Binding-site contacts:
Ligand atom N4 contacts residue GLU313 of chain 1.G at 3.4 Å (salt-bridge).
Ligand atom CL contacts residue HIS151 of chain 1.G at 3.8 Å.
Ligand atom C10 contacts residue ALA150 of chain 1.G at 3.9 Å (hydrophobic).
Ligand atom CL contacts residue GLY341 of chain 1.H at 3.5 Å.
Ligand atom C25 contacts residue HIS151 of chain 1.G at 3.5 Å.
Ligand atom C13 contacts residue GLY289 of chain 1.G at 3.9 Å.
Ligand atom O6 contacts residue GLY156 of chain 1.G at 3.3 Å.
Ligand atom O6 contacts residue SER154 of chain 1.G at 2.6 Å (h-bond).
Ligand atom N3 contacts residue GLU313 of chain 1.G at 3.7 Å.
Ligand atom O6 contacts residue VAL157 of chain 1.G at 3.4 Å (h-bond).
Ligand atom O3 contacts residue LEU50 of chain 1.H at 3.6 Å.
Ligand atom C13 contacts residue VAL311 of chain 1.G at 3.9 Å (hydrophobic).
Ligand atom C29 contacts residue GLY156 of chain 1.G at 3.9 Å.
Ligand atom O4 contacts residue HIS151 of chain 1.G at 3.2 Å (h-bond).
Ligand atom C2 contacts residue GLY289 of chain 1.G at 3.5 Å.
Ligand atom CL contacts residue VAL49 of chain 1.H at 3.9 Å.
Ligand atom O4 contacts residue THR149 of chain 1.G at 3.6 Å.
Ligand atom C29 contacts residue SER154 of chain 1.G at 3.8 Å.
Ligand atom C1 contacts residue GLY289 of chain 1.G at 3.9 Å.
Ligand atom C9 contacts residue IMP1 of chain 1.HA at 3.3 Å.
Ligand atom C8 contacts residue THR207 of chain 1.G at 3.8 Å.
Ligand atom C27 contacts residue LEU50 of chain 1.H at 3.5 Å (hydrophobic).
Ligand atom C19 contacts residue ALA338 of chain 1.H at 3.6 Å (hydrophobic).
Ligand atom C8 contacts residue IMP1 of chain 1.HA at 3.2 Å.
Ligand atom O4 contacts residue ALA150 of chain 1.G at 3.6 Å (h-bond).
Ligand atom N4 contacts residue ALA150 of chain 1.G at 3.8 Å.
Ligand atom O3 contacts residue SER154 of chain 1.G at 3.8 Å.
Ligand atom C4 contacts residue GLY289 of chain 1.G at 3.7 Å.
Ligand atom C8 contacts residue ALA150 of chain 1.G at 3.7 Å (hydrophobic).
Ligand atom O2 contacts residue ALA150 of chain 1.G at 4.0 Å.
Ligand atom C3 contacts residue MET288 of chain 1.G at 3.6 Å (hydrophobic).
Ligand atom C19 contacts residue PRO51 of chain 1.H at 3.7 Å (hydrophobic).
Ligand atom C7 contacts residue IMP1 of chain 1.HA at 3.5 Å.
Ligand atom C20 contacts residue PRO51 of chain 1.H at 3.8 Å (hydrophobic).
Ligand atom C13 contacts residue GLU313 of chain 1.G at 3.9 Å.
Ligand atom C25 contacts residue SER154 of chain 1.G at 3.4 Å.
Ligand atom C24 contacts residue SER154 of chain 1.G at 3.9 Å.
Ligand atom C18 contacts residue TYR342 of chain 1.H at 3.7 Å (hydrophobic).
Ligand atom C17 contacts residue ALA150 of chain 1.G at 3.9 Å (hydrophobic).
Ligand atom C3 contacts residue GLY289 of chain 1.G at 3.5 Å.

Sequence of chain 1.G:
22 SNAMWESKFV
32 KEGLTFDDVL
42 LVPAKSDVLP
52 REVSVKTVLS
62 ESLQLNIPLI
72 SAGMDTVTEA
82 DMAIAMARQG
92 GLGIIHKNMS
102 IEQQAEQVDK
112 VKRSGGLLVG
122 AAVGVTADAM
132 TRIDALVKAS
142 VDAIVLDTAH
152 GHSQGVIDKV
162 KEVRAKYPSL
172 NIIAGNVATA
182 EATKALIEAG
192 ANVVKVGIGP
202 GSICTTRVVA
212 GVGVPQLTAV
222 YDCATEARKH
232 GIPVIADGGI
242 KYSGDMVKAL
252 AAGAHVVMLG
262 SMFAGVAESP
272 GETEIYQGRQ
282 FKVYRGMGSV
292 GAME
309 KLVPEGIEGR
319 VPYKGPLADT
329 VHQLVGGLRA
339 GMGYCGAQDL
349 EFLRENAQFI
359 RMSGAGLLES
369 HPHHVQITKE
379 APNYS

Sequence of chain 1.H:
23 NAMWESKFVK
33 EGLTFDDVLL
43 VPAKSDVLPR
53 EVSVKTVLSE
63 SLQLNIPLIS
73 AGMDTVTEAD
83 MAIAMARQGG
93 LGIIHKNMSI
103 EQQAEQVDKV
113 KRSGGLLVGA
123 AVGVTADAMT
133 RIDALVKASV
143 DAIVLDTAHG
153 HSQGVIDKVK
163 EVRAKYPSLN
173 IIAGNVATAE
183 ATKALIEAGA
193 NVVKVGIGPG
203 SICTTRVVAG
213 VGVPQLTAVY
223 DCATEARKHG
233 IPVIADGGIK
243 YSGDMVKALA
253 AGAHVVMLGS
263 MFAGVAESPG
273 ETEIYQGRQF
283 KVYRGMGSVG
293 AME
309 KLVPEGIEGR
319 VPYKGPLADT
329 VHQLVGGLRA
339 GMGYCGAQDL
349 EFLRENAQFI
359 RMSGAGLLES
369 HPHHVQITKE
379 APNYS

This small molecule binds to this protein.
Small molecule (SMILES): C=C(C)c1cccc(C(C)(C)NC(=O)Nc2ccc(Cl)c(O[C@H]3O[C@H](CO)[C@@H](O)[C@H]3O)c2)c1